The protein below binds the small molecule below.
Small molecule (SMILES): OC[C@H]1O[C@H](O)[C@H](F)[C@@H](O)[C@@H]1O

Binding-site contacts:
Ligand atom O3 contacts residue HIS120 of chain 8.A at 3.1 Å.
Ligand atom C6 contacts residue TRP325 of chain 8.A at 3.9 Å (hydrophobic).
Ligand atom O4 contacts residue GLN19 of chain 8.A at 3.1 Å (h-bond).
Ligand atom C3 contacts residue GLU351 of chain 8.A at 2.9 Å.
Ligand atom F2 contacts residue GLU351 of chain 8.A at 2.7 Å.
Ligand atom C2 contacts residue GLU165 of chain 8.A at 3.3 Å.
Ligand atom O3 contacts residue TRP121 of chain 8.A at 4.0 Å.
Ligand atom C2 contacts residue GLU351 of chain 8.A at 2.3 Å.
Ligand atom C4 contacts residue GLU351 of chain 8.A at 3.6 Å.
Ligand atom F2 contacts residue HIS120 of chain 8.A at 3.2 Å.
Ligand atom C6 contacts residue PHE413 of chain 8.A at 4.0 Å (hydrophobic).
Ligand atom C1 contacts residue TYR295 of chain 8.A at 3.4 Å (hydrophobic).
Ligand atom C6 contacts residue TYR295 of chain 8.A at 3.4 Å (hydrophobic).
Ligand atom C6 contacts residue GLU404 of chain 8.A at 3.4 Å.
Ligand atom O3 contacts residue GLN19 of chain 8.A at 2.8 Å (h-bond).
Ligand atom F2 contacts residue ASN164 of chain 8.A at 2.9 Å.
Ligand atom O4 contacts residue TRP405 of chain 8.A at 3.5 Å (h-bond).
Ligand atom O6 contacts residue GLU404 of chain 8.A at 2.7 Å (salt-bridge).
Ligand atom C3 contacts residue TRP397 of chain 8.A at 3.9 Å (hydrophobic).
Ligand atom C2 contacts residue HIS120 of chain 8.A at 4.1 Å.
Ligand atom O6 contacts residue TRP325 of chain 8.A at 3.5 Å.
Ligand atom C5 contacts residue GLU351 of chain 8.A at 3.0 Å.
Ligand atom C4 contacts residue TRP405 of chain 8.A at 3.7 Å (hydrophobic).
Ligand atom O5 contacts residue GLU165 of chain 8.A at 4.0 Å.
Ligand atom C5 contacts residue TRP397 of chain 8.A at 4.0 Å (hydrophobic).
Ligand atom O4 contacts residue GLU404 of chain 8.A at 2.8 Å (salt-bridge).
Ligand atom O3 contacts residue GLU351 of chain 8.A at 4.1 Å.
Ligand atom C3 contacts residue TRP405 of chain 8.A at 3.8 Å (hydrophobic).
Ligand atom F2 contacts residue GLU165 of chain 8.A at 3.3 Å.
Ligand atom C5 contacts residue TYR295 of chain 8.A at 3.0 Å (hydrophobic).
Ligand atom O3 contacts residue TRP405 of chain 8.A at 2.8 Å (h-bond).
Ligand atom C1 contacts residue GLU351 of chain 8.A at 1.4 Å.
Ligand atom C1 contacts residue GLU165 of chain 8.A at 3.3 Å.
Ligand atom C3 contacts residue HIS120 of chain 8.A at 4.0 Å.
Ligand atom C4 contacts residue GLU404 of chain 8.A at 3.8 Å.
Ligand atom O5 contacts residue TYR295 of chain 8.A at 2.9 Å.
Ligand atom O4 contacts residue TRP397 of chain 8.A at 3.4 Å.
Ligand atom O5 contacts residue GLU351 of chain 8.A at 2.5 Å (salt-bridge).
Ligand atom C3 contacts residue GLN19 of chain 8.A at 3.8 Å.
Ligand atom C2 contacts residue ASN164 of chain 8.A at 4.2 Å.

Sequence of chain 8.A:
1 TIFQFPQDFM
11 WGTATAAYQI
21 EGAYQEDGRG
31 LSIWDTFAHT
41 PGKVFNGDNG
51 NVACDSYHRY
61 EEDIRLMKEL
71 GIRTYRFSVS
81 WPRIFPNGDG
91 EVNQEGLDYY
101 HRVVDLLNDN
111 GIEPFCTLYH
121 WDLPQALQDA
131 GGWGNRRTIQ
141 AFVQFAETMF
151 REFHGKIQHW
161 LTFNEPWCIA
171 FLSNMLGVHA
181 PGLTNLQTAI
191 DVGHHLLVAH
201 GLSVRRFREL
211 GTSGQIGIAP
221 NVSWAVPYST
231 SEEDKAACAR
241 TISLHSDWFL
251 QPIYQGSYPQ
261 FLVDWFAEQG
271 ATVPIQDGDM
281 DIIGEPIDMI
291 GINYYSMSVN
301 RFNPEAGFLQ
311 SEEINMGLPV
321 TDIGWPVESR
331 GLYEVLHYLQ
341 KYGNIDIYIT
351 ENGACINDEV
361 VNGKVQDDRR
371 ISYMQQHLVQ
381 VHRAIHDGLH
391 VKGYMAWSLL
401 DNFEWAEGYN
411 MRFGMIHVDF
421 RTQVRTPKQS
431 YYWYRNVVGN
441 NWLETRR